Binding-site contacts:
Ligand atom N1 contacts residue LEU87 of chain 2.B at 3.1 Å (h-bond).
Ligand atom N1 contacts residue LEU86 of chain 2.B at 3.6 Å.
Ligand atom N4 contacts residue ALA38 of chain 2.B at 3.5 Å.
Ligand atom N5 contacts residue LEU137 of chain 2.B at 3.6 Å.
Ligand atom N2 contacts residue ILE150 of chain 2.B at 3.6 Å.
Ligand atom F1 contacts residue MET82 of chain 2.B at 3.1 Å.
Ligand atom C3 contacts residue TYR58 of chain 2.B at 3.6 Å (hydrophobic).
Ligand atom C14 contacts residue ILE150 of chain 2.B at 3.7 Å (hydrophobic).
Ligand atom C11 contacts residue LEU87 of chain 2.B at 3.7 Å (hydrophobic).
Ligand atom C11 contacts residue MET84 of chain 2.B at 3.7 Å (hydrophobic).
Ligand atom C12 contacts residue LEU137 of chain 2.B at 3.8 Å (hydrophobic).
Ligand atom C6 contacts residue ILE25 of chain 2.B at 3.7 Å (hydrophobic).
Ligand atom C16 contacts residue ILE17 of chain 2.B at 3.8 Å (hydrophobic).
Ligand atom N1 contacts residue ILE17 of chain 2.B at 3.7 Å.
Ligand atom C15 contacts residue LEU137 of chain 2.B at 3.9 Å (hydrophobic).
Ligand atom C17 contacts residue ILE17 of chain 2.B at 3.8 Å (hydrophobic).
Ligand atom C9 contacts residue ILE25 of chain 2.B at 3.5 Å (hydrophobic).
Ligand atom C1 contacts residue ALA38 of chain 2.B at 3.6 Å (hydrophobic).
Ligand atom C2 contacts residue MET82 of chain 2.B at 3.7 Å (hydrophobic).
Ligand atom C2 contacts residue MET84 of chain 2.B at 3.5 Å (hydrophobic).
Ligand atom F1 contacts residue MET84 of chain 2.B at 3.6 Å.
Ligand atom N3 contacts residue ILE25 of chain 2.B at 3.3 Å.
Ligand atom C3 contacts residue MET84 of chain 2.B at 3.3 Å (hydrophobic).
Ligand atom C8 contacts residue ILE25 of chain 2.B at 3.4 Å (hydrophobic).
Ligand atom C3 contacts residue MET82 of chain 2.B at 3.5 Å (hydrophobic).
Ligand atom C7 contacts residue ILE25 of chain 2.B at 3.8 Å (hydrophobic).
Ligand atom N3 contacts residue ILE150 of chain 2.B at 3.9 Å.
Ligand atom C1 contacts residue LYS40 of chain 2.B at 3.9 Å.
Ligand atom C13 contacts residue LEU137 of chain 2.B at 3.8 Å (hydrophobic).
Ligand atom C8 contacts residue ILE150 of chain 2.B at 3.6 Å (hydrophobic).
Ligand atom C4 contacts residue TYR58 of chain 2.B at 3.5 Å (hydrophobic).
Ligand atom C12 contacts residue LEU87 of chain 2.B at 3.7 Å (hydrophobic).
Ligand atom C11 contacts residue ALA38 of chain 2.B at 3.4 Å (hydrophobic).
Ligand atom C14 contacts residue LEU137 of chain 2.B at 3.6 Å (hydrophobic).
Ligand atom C10 contacts residue MET84 of chain 2.B at 3.6 Å (hydrophobic).
Ligand atom C10 contacts residue ALA38 of chain 2.B at 3.8 Å (hydrophobic).
Ligand atom C19 contacts residue SER90 of chain 2.B at 3.6 Å.
Ligand atom N4 contacts residue LEU86 of chain 2.B at 3.7 Å.
Ligand atom N4 contacts residue LEU87 of chain 2.B at 3.1 Å (h-bond).
Ligand atom C5 contacts residue ILE25 of chain 2.B at 3.6 Å (hydrophobic).

This small molecule binds to this protein.
Small molecule (SMILES): Nc1nccc(-c2c(-c3ccc(F)cc3)ncn2C2CCCCC2)n1

Sequence of chain 2.B:
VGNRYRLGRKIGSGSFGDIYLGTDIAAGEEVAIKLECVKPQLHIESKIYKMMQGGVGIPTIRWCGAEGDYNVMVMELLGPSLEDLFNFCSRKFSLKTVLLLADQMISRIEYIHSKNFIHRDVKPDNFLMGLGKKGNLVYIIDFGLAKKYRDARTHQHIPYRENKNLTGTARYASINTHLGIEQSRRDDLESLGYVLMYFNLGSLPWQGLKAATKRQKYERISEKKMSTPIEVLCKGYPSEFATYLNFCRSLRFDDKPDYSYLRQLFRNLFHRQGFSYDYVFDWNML